Binding-site contacts:
Ligand atom C1 contacts residue ASN328 of chain 1.J at 1.4 Å.
Ligand atom N2 contacts residue ASN328 of chain 1.J at 2.8 Å (h-bond).
Ligand atom O5 contacts residue GLN577 of chain 1.J at 3.8 Å.
Ligand atom C4 contacts residue ASN328 of chain 1.J at 4.3 Å.
Ligand atom C6 contacts residue ASN328 of chain 1.J at 4.4 Å.
Ligand atom O5 contacts residue ASN328 of chain 1.J at 2.4 Å (h-bond).
Ligand atom C1 contacts residue GLN577 of chain 1.J at 3.9 Å.
Ligand atom O3 contacts residue THR578 of chain 1.J at 3.9 Å.
Ligand atom C5 contacts residue ASN328 of chain 1.J at 3.7 Å.
Ligand atom C7 contacts residue ASN328 of chain 1.J at 3.4 Å.
Ligand atom O6 contacts residue THR578 of chain 1.J at 4.3 Å.
Ligand atom O7 contacts residue ASN328 of chain 1.J at 3.6 Å.
Ligand atom C4 contacts residue THR578 of chain 1.J at 3.8 Å.
Ligand atom O4 contacts residue THR578 of chain 1.J at 4.1 Å.
Ligand atom C2 contacts residue ASN328 of chain 1.J at 2.5 Å.
Ligand atom C3 contacts residue ASN328 of chain 1.J at 3.8 Å.
Ligand atom C3 contacts residue THR578 of chain 1.J at 4.4 Å.
Ligand atom C2 contacts residue GLN577 of chain 1.J at 4.1 Å.
Ligand atom C8 contacts residue ASN328 of chain 1.J at 4.5 Å.

Sequence of chain 1.J:
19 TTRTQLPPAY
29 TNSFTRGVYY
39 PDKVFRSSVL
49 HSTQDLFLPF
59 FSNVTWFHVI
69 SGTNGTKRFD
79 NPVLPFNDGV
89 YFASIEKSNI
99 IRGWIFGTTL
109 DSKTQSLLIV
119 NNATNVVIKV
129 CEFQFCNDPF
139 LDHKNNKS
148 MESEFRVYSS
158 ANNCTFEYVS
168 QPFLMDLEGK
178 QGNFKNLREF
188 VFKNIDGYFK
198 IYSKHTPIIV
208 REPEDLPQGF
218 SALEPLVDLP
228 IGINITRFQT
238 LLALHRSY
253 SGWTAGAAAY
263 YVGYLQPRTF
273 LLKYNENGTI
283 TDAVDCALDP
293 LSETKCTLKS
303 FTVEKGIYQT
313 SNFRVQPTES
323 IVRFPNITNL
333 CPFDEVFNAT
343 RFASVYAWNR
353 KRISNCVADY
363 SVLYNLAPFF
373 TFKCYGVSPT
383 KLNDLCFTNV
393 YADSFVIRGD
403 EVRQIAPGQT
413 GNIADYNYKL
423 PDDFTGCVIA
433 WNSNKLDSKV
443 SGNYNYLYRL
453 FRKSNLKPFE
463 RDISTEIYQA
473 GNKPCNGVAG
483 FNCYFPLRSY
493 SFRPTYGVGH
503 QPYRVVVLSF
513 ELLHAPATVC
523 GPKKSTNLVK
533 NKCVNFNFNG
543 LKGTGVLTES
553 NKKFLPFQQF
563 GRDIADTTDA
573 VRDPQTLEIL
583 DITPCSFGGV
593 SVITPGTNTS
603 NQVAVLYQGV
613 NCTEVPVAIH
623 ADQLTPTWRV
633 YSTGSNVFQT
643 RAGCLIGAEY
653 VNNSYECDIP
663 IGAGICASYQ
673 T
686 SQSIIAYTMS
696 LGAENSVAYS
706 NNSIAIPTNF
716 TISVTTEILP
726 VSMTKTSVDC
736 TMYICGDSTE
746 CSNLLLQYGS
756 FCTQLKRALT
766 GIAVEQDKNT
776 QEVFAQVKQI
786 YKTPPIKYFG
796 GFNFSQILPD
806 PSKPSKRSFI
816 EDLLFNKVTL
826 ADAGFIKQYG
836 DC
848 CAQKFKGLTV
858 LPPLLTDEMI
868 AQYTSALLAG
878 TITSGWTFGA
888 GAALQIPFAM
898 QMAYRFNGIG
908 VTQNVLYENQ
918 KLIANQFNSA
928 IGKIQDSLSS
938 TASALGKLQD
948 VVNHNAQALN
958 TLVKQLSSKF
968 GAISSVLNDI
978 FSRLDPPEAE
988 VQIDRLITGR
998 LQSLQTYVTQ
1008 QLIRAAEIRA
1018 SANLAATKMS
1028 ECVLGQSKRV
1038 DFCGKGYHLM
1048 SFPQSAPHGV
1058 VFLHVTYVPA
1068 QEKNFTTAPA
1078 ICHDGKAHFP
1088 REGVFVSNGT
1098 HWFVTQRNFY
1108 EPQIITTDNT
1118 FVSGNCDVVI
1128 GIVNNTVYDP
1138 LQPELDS

A protein and the small-molecule ligand that binds it are described below.
Small molecule (SMILES): CC(=O)N[C@@H]1[C@@H](O)[C@H](O)[C@@H](CO)O[C@H]1O